This protein binds this small molecule.
Small molecule (SMILES): CC(=O)N[C@@H]1[C@@H](O)[C@H](O)[C@@H](CO)O[C@H]1O

Sequence of chain 1.C:
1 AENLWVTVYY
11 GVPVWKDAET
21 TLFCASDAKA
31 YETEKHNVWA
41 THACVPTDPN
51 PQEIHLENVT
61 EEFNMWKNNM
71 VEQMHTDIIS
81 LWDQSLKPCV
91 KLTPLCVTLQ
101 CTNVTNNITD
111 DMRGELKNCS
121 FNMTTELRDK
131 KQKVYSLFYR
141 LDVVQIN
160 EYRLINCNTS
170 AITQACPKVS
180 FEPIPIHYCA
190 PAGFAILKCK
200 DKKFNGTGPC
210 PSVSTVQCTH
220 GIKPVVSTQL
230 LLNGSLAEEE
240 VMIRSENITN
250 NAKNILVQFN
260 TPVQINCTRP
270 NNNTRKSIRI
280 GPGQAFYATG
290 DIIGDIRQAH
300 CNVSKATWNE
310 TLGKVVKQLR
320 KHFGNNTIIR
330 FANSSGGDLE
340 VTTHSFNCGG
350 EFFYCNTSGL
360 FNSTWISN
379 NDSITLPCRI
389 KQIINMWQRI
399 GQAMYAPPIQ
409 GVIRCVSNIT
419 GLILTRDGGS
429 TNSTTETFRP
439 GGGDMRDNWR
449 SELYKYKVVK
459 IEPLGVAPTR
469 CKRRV

Binding-site contacts:
Ligand atom C7 contacts residue ASN246 of chain 1.C at 3.6 Å.
Ligand atom N2 contacts residue ASN246 of chain 1.C at 2.9 Å (h-bond).
Ligand atom C2 contacts residue ASN246 of chain 1.C at 2.5 Å.
Ligand atom O5 contacts residue ASN249 of chain 1.C at 4.1 Å.
Ligand atom C1 contacts residue ASN246 of chain 1.C at 1.4 Å.
Ligand atom O7 contacts residue ASN246 of chain 1.C at 4.5 Å.
Ligand atom C5 contacts residue THR248 of chain 1.C at 3.6 Å.
Ligand atom C4 contacts residue ASN246 of chain 1.C at 4.2 Å.
Ligand atom C1 contacts residue THR248 of chain 1.C at 3.5 Å.
Ligand atom C8 contacts residue ASN246 of chain 1.C at 3.9 Å.
Ligand atom C5 contacts residue ASN246 of chain 1.C at 3.7 Å.
Ligand atom O6 contacts residue ASN249 of chain 1.C at 4.0 Å.
Ligand atom O6 contacts residue THR248 of chain 1.C at 4.1 Å.
Ligand atom O5 contacts residue ASN246 of chain 1.C at 2.4 Å (h-bond).
Ligand atom C6 contacts residue THR248 of chain 1.C at 4.1 Å.
Ligand atom O5 contacts residue THR248 of chain 1.C at 3.4 Å (h-bond).
Ligand atom C3 contacts residue ASN246 of chain 1.C at 3.8 Å.